This protein binds this small molecule.
Small molecule (SMILES): O=C(CO)[C@@H](O)[C@H](O)[C@H](O)CO

Binding-site contacts:
Ligand atom O2 contacts residue MN1 of chain 1.O at 2.2 Å.
Ligand atom O3 contacts residue MN1 of chain 1.O at 2.5 Å.
Ligand atom C1 contacts residue GLU156 of chain 1.D at 3.2 Å.
Ligand atom O3 contacts residue HIS209 of chain 1.D at 3.4 Å.
Ligand atom O1 contacts residue GLU156 of chain 1.D at 2.6 Å (salt-bridge).
Ligand atom C1 contacts residue HIS186 of chain 1.D at 3.7 Å.
Ligand atom O6 contacts residue TYR6 of chain 1.D at 2.7 Å (h-bond).
Ligand atom C4 contacts residue GLU150 of chain 1.D at 4.1 Å.
Ligand atom C3 contacts residue MN1 of chain 1.O at 3.0 Å.
Ligand atom C3 contacts residue GLU244 of chain 1.D at 3.0 Å.
Ligand atom O2 contacts residue GLU150 of chain 1.D at 3.2 Å (salt-bridge).
Ligand atom C2 contacts residue MN1 of chain 1.O at 2.9 Å.
Ligand atom O2 contacts residue ARG215 of chain 1.D at 3.5 Å (salt-bridge).
Ligand atom O5 contacts residue TYR6 of chain 1.D at 3.9 Å.
Ligand atom O2 contacts residue ASP183 of chain 1.D at 3.0 Å (salt-bridge).
Ligand atom C2 contacts residue HIS186 of chain 1.D at 3.6 Å.
Ligand atom O2 contacts residue GLU244 of chain 1.D at 3.1 Å (salt-bridge).
Ligand atom O3 contacts residue GLU244 of chain 1.D at 3.1 Å (salt-bridge).
Ligand atom O6 contacts residue TRP14 of chain 1.D at 3.0 Å.
Ligand atom C6 contacts residue TRP112 of chain 1.D at 3.9 Å (hydrophobic).
Ligand atom O4 contacts residue HIS66 of chain 1.D at 4.1 Å.
Ligand atom O5 contacts residue PHE246 of chain 1.D at 3.7 Å.
Ligand atom C1 contacts residue TRP112 of chain 1.D at 3.7 Å (hydrophobic).
Ligand atom C6 contacts residue TYR6 of chain 1.D at 3.7 Å (hydrophobic).
Ligand atom C4 contacts residue GLU244 of chain 1.D at 3.9 Å.
Ligand atom C2 contacts residue GLU244 of chain 1.D at 3.8 Å.
Ligand atom C2 contacts residue GLU150 of chain 1.D at 3.7 Å.
Ligand atom O5 contacts residue TRP14 of chain 1.D at 4.0 Å.
Ligand atom O4 contacts residue GLY106 of chain 1.D at 4.0 Å.
Ligand atom O3 contacts residue GLU150 of chain 1.D at 2.4 Å (salt-bridge).
Ligand atom O1 contacts residue ARG215 of chain 1.D at 2.6 Å (salt-bridge).
Ligand atom C5 contacts residue GLU244 of chain 1.D at 3.5 Å.
Ligand atom C1 contacts residue ARG215 of chain 1.D at 3.8 Å.
Ligand atom C6 contacts residue GLY67 of chain 1.D at 4.0 Å.
Ligand atom O4 contacts residue GLU150 of chain 1.D at 3.6 Å (salt-bridge).
Ligand atom C3 contacts residue GLU150 of chain 1.D at 3.5 Å.
Ligand atom O5 contacts residue GLU244 of chain 1.D at 3.2 Å (salt-bridge).
Ligand atom C2 contacts residue LEU152 of chain 1.D at 4.1 Å (hydrophobic).
Ligand atom O1 contacts residue HIS186 of chain 1.D at 3.1 Å (h-bond).
Ligand atom O2 contacts residue HIS186 of chain 1.D at 2.9 Å (h-bond).

Sequence of chain 1.D:
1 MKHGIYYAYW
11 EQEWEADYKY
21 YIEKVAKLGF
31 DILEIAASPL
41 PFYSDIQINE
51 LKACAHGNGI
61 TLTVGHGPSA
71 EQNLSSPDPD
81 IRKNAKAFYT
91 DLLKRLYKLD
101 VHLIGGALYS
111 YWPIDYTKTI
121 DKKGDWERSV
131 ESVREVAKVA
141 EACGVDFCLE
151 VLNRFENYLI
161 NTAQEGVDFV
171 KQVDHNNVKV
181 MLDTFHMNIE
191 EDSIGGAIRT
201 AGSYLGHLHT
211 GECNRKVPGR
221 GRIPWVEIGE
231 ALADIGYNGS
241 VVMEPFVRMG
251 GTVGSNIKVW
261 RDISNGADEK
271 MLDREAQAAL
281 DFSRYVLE